Sequence of chain 1.D:
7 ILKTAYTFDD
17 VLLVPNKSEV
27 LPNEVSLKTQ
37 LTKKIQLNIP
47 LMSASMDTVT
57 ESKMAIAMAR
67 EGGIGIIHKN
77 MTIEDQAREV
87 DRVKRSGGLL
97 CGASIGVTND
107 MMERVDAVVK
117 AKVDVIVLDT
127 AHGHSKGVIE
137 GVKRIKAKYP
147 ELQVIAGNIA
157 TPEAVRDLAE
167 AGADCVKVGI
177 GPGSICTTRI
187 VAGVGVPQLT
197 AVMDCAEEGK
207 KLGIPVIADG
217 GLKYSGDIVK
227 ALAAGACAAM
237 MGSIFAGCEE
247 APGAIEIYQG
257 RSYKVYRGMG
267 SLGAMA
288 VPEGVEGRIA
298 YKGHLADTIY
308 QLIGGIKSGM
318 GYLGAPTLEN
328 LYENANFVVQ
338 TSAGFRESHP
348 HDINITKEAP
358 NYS

Binding-site contacts:
Ligand atom O2P contacts residue TYR262 of chain 1.D at 2.8 Å (h-bond).
Ligand atom N1 contacts residue GLU290 of chain 1.D at 3.0 Å (salt-bridge).
Ligand atom O6 contacts residue GLY266 of chain 1.D at 2.7 Å (h-bond).
Ligand atom C2 contacts residue GLU290 of chain 1.D at 3.6 Å.
Ligand atom O3P contacts residue GLY179 of chain 1.D at 3.6 Å.
Ligand atom O2' contacts residue ASN154 of chain 1.D at 3.6 Å (h-bond).
Ligand atom N7 contacts residue MET265 of chain 1.D at 3.0 Å (h-bond).
Ligand atom O6 contacts residue MET265 of chain 1.D at 3.0 Å (h-bond).
Ligand atom O2P contacts residue SER180 of chain 1.D at 2.6 Å (h-bond).
Ligand atom O3P contacts residue SER180 of chain 1.D at 3.4 Å (h-bond).
Ligand atom O1P contacts residue GLY238 of chain 1.D at 2.5 Å (h-bond).
Ligand atom O3P contacts residue GLY216 of chain 1.D at 3.3 Å.
Ligand atom O1P contacts residue MET237 of chain 1.D at 3.5 Å.
Ligand atom N3 contacts residue CYS182 of chain 1.D at 3.6 Å.
Ligand atom O6 contacts residue GLY291 of chain 1.D at 3.6 Å.
Ligand atom O2P contacts residue SER239 of chain 1.D at 3.4 Å (h-bond).
Ligand atom C3' contacts residue ASP215 of chain 1.D at 3.4 Å.
Ligand atom C8 contacts residue MET52 of chain 1.D at 3.5 Å (hydrophobic).
Ligand atom O3' contacts residue ALA50 of chain 1.D at 3.6 Å.
Ligand atom N3 contacts residue C911 of chain 1.I at 3.6 Å.
Ligand atom C5 contacts residue MET265 of chain 1.D at 3.6 Å (hydrophobic).
Ligand atom N7 contacts residue ILE181 of chain 1.D at 3.5 Å.
Ligand atom C4 contacts residue ILE181 of chain 1.D at 3.7 Å (hydrophobic).
Ligand atom N7 contacts residue MET52 of chain 1.D at 3.7 Å.
Ligand atom C5 contacts residue ILE181 of chain 1.D at 3.6 Å (hydrophobic).
Ligand atom O1P contacts residue SER239 of chain 1.D at 3.2 Å (h-bond).
Ligand atom C2 contacts residue CYS182 of chain 1.D at 3.2 Å (hydrophobic).
Ligand atom O5' contacts residue GLY179 of chain 1.D at 3.5 Å.
Ligand atom C4' contacts residue ASP215 of chain 1.D at 3.5 Å.
Ligand atom C2 contacts residue C911 of chain 1.I at 3.3 Å.
Ligand atom O6 contacts residue GLY264 of chain 1.D at 3.1 Å.
Ligand atom O2' contacts residue ASP215 of chain 1.D at 2.3 Å (salt-bridge).
Ligand atom C6 contacts residue GLY266 of chain 1.D at 3.5 Å.
Ligand atom C6 contacts residue MET265 of chain 1.D at 3.6 Å (hydrophobic).
Ligand atom O3P contacts residue GLY217 of chain 1.D at 2.8 Å (h-bond).
Ligand atom O3' contacts residue ASP215 of chain 1.D at 2.5 Å (salt-bridge).
Ligand atom N7 contacts residue GLY264 of chain 1.D at 3.5 Å.
Ligand atom C8 contacts residue ILE181 of chain 1.D at 3.6 Å (hydrophobic).
Ligand atom N1 contacts residue C911 of chain 1.I at 3.4 Å.
Ligand atom C2' contacts residue ASP215 of chain 1.D at 3.5 Å.

A protein and the small-molecule ligand that binds it are described below.
Small molecule (SMILES): O=c1[nH]cnc2c1ncn2[C@@H]1O[C@H](COP(=O)(O)O)[C@@H](O)[C@H]1O